A protein and the small-molecule ligand that binds it are described below.
Small molecule (SMILES): OC[C@H]1O[C@@H](O)[C@H](O)[C@@H](O)[C@H]1O

Sequence of chain 1.E:
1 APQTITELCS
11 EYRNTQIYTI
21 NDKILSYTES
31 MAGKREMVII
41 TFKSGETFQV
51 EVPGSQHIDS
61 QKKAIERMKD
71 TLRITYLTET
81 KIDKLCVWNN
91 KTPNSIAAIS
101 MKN

Binding-site contacts:
Ligand atom O2 contacts residue LYS91 of chain 1.E at 4.3 Å.
Ligand atom C2 contacts residue ASN90 of chain 1.E at 4.2 Å.
Ligand atom O4 contacts residue GLU51 of chain 1.E at 2.9 Å (salt-bridge).
Ligand atom C6 contacts residue TRP88 of chain 1.E at 3.6 Å (hydrophobic).
Ligand atom O6 contacts residue GLN56 of chain 1.E at 3.7 Å.
Ligand atom C6 contacts residue HIS57 of chain 1.E at 3.5 Å.
Ligand atom O2 contacts residue ASN90 of chain 1.E at 3.0 Å (h-bond).
Ligand atom O3 contacts residue TRP88 of chain 1.E at 3.6 Å.
Ligand atom O3 contacts residue GLU51 of chain 1.E at 4.1 Å.
Ligand atom C2 contacts residue LYS91 of chain 1.E at 3.8 Å.
Ligand atom O3 contacts residue ASN90 of chain 1.E at 3.0 Å (h-bond).
Ligand atom C5 contacts residue TRP88 of chain 1.E at 3.8 Å (hydrophobic).
Ligand atom O4 contacts residue LYS91 of chain 1.E at 3.0 Å (salt-bridge).
Ligand atom C6 contacts residue GLN56 of chain 1.E at 4.2 Å.
Ligand atom C4 contacts residue TRP88 of chain 1.E at 3.8 Å (hydrophobic).
Ligand atom C3 contacts residue ASN90 of chain 1.E at 4.0 Å.
Ligand atom O4 contacts residue GLN56 of chain 1.E at 3.5 Å (h-bond).
Ligand atom O1 contacts residue GLN56 of chain 1.E at 3.9 Å.
Ligand atom C4 contacts residue LYS91 of chain 1.E at 3.9 Å.
Ligand atom C3 contacts residue LYS91 of chain 1.E at 3.7 Å.
Ligand atom O6 contacts residue TRP88 of chain 1.E at 3.8 Å.
Ligand atom O5 contacts residue GLN56 of chain 1.E at 3.7 Å.
Ligand atom O6 contacts residue GLN61 of chain 1.E at 2.9 Å (h-bond).
Ligand atom C1 contacts residue GLN56 of chain 1.E at 4.3 Å.
Ligand atom C3 contacts residue TRP88 of chain 1.E at 3.7 Å (hydrophobic).
Ligand atom O3 contacts residue LYS91 of chain 1.E at 3.0 Å (salt-bridge).
Ligand atom O6 contacts residue HIS57 of chain 1.E at 3.7 Å.
Ligand atom C6 contacts residue GLN61 of chain 1.E at 3.8 Å.
Ligand atom C4 contacts residue GLU51 of chain 1.E at 3.4 Å.
Ligand atom C3 contacts residue GLU51 of chain 1.E at 4.3 Å.